Binding-site contacts:
Ligand atom O2 contacts residue TRP552 of chain 1.A at 3.7 Å.
Ligand atom O4 contacts residue ASN449 of chain 1.A at 3.4 Å (h-bond).
Ligand atom C1 contacts residue SER1 of chain 1.C at 1.4 Å.
Ligand atom C2 contacts residue SER1 of chain 1.C at 2.4 Å.
Ligand atom C4 contacts residue ASP343 of chain 1.A at 3.2 Å.
Ligand atom C3 contacts residue SER1 of chain 1.C at 2.8 Å.
Ligand atom C4 contacts residue ASP939 of chain 1.A at 3.3 Å.
Ligand atom C7 contacts residue GLU481 of chain 1.A at 3.7 Å.
Ligand atom C6 contacts residue TRP411 of chain 1.A at 3.6 Å (hydrophobic).
Ligand atom O7 contacts residue ASN449 of chain 1.A at 3.4 Å (h-bond).
Ligand atom O6 contacts residue TRP409 of chain 1.A at 3.5 Å.
Ligand atom C7 contacts residue SER1 of chain 1.C at 3.7 Å.
Ligand atom C6 contacts residue ASP343 of chain 1.A at 3.6 Å.
Ligand atom O3 contacts residue ASP939 of chain 1.A at 3.4 Å (salt-bridge).
Ligand atom O3 contacts residue HIS342 of chain 1.A at 3.7 Å.
Ligand atom O5 contacts residue SER1 of chain 1.C at 2.4 Å (h-bond).
Ligand atom C5 contacts residue SER1 of chain 1.C at 2.9 Å.
Ligand atom N2 contacts residue SER1 of chain 1.C at 2.8 Å (h-bond).
Ligand atom O6 contacts residue ASP343 of chain 1.A at 2.7 Å (salt-bridge).
Ligand atom O4 contacts residue ASP939 of chain 1.A at 2.7 Å (salt-bridge).
Ligand atom O2 contacts residue GLN553 of chain 1.A at 3.0 Å (h-bond).
Ligand atom O5 contacts residue HIS342 of chain 1.A at 3.0 Å (h-bond).
Ligand atom C5 contacts residue TRP409 of chain 1.A at 3.6 Å (hydrophobic).
Ligand atom C6 contacts residue TRP409 of chain 1.A at 3.5 Å (hydrophobic).
Ligand atom C6 contacts residue PHE303 of chain 1.A at 3.7 Å (hydrophobic).
Ligand atom C4 contacts residue SER1 of chain 1.C at 3.4 Å.
Ligand atom O5 contacts residue ASN449 of chain 1.A at 3.3 Å (h-bond).
Ligand atom O4 contacts residue ASP343 of chain 1.A at 2.7 Å (salt-bridge).
Ligand atom O5 contacts residue VAL450 of chain 1.A at 3.2 Å.
Ligand atom O6 contacts residue GLU384 of chain 1.A at 2.5 Å (salt-bridge).
Ligand atom O4 contacts residue HIS342 of chain 1.A at 3.3 Å.
Ligand atom O5 contacts residue ASP343 of chain 1.A at 3.4 Å (salt-bridge).
Ligand atom O6 contacts residue TRP409 of chain 1.A at 2.9 Å (h-bond).
Ligand atom C8 contacts residue SER1 of chain 1.C at 3.5 Å.
Ligand atom C6 contacts residue GLU384 of chain 1.A at 3.2 Å.
Ligand atom O4 contacts residue HIS342 of chain 1.A at 3.6 Å.
Ligand atom O7 contacts residue GLU481 of chain 1.A at 3.7 Å.
Ligand atom O4 contacts residue MET301 of chain 1.A at 3.5 Å.
Ligand atom O6 contacts residue TRP411 of chain 1.A at 3.5 Å.
Ligand atom C4 contacts residue TRP409 of chain 1.A at 3.6 Å (hydrophobic).

This protein binds this small molecule.
Small molecule (SMILES): CC(=O)N[C@H]1CO[C@H](CO)[C@H](O)[C@@H]1O[C@@H]1O[C@H](CO)[C@H](O)[C@H](O)[C@H]1O

Sequence of chain 1.A:
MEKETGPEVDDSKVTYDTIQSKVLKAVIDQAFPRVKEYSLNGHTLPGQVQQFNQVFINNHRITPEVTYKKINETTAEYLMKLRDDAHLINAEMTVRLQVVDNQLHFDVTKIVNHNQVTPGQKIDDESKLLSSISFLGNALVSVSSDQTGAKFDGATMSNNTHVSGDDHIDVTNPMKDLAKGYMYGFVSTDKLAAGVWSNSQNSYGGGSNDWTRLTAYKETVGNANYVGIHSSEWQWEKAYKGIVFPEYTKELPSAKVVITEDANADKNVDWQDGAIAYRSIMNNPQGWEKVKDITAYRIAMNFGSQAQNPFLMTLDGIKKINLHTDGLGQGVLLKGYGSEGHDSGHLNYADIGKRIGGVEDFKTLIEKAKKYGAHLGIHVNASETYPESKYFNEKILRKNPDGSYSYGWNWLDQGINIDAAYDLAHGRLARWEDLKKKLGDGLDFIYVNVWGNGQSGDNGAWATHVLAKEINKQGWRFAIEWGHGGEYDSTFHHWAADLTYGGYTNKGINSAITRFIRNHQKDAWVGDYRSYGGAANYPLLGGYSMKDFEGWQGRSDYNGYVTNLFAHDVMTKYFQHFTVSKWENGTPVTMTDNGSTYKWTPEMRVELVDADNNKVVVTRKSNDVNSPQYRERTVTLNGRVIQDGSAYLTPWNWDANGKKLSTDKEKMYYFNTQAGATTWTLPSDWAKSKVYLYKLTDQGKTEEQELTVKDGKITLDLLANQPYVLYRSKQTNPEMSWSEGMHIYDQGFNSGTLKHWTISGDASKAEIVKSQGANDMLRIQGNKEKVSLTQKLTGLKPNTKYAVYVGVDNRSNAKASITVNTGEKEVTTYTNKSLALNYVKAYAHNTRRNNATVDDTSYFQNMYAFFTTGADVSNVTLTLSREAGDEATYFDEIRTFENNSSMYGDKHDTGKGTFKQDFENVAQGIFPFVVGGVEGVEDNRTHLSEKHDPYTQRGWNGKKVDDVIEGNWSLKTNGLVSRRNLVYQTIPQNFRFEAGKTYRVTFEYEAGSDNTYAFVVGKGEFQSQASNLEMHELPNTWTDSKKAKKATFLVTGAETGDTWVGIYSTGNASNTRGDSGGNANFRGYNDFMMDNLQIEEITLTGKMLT